A protein and the small-molecule ligand that binds it are described below.
Small molecule (SMILES): Nc1ncnc2c1c(I)cn2[C@@H]1O[C@H](CO)[C@@H](O)[C@H]1O

Binding-site contacts:
Ligand atom C7 contacts residue LEU437 of chain 1.A at 3.6 Å (hydrophobic).
Ligand atom O2' contacts residue ALA376 of chain 1.A at 3.8 Å.
Ligand atom N6 contacts residue TYR427 of chain 1.A at 3.4 Å.
Ligand atom C2 contacts residue TYR427 of chain 1.A at 3.6 Å (hydrophobic).
Ligand atom C6 contacts residue TYR427 of chain 1.A at 3.6 Å (hydrophobic).
Ligand atom C2 contacts residue VAL428 of chain 1.A at 3.5 Å (hydrophobic).
Ligand atom O3' contacts residue TYR349 of chain 1.A at 3.5 Å (h-bond).
Ligand atom N1 contacts residue TYR427 of chain 1.A at 3.8 Å.
Ligand atom C2 contacts residue ALA380 of chain 1.A at 3.5 Å (hydrophobic).
Ligand atom N9 contacts residue LEU437 of chain 1.A at 3.9 Å.
Ligand atom C3' contacts residue THR346 of chain 1.A at 3.0 Å.
Ligand atom O4' contacts residue ALA376 of chain 1.A at 3.9 Å.
Ligand atom C2' contacts residue SER425 of chain 1.A at 3.8 Å.
Ligand atom IAE contacts residue THR434 of chain 1.A at 3.8 Å.
Ligand atom C2 contacts residue ARG426 of chain 1.A at 3.3 Å.
Ligand atom N6 contacts residue VAL428 of chain 1.A at 2.9 Å (h-bond).
Ligand atom N6 contacts residue PRO431 of chain 1.A at 3.4 Å.
Ligand atom C5 contacts residue LEU437 of chain 1.A at 4.0 Å (hydrophobic).
Ligand atom C5 contacts residue TYR427 of chain 1.A at 4.0 Å (hydrophobic).
Ligand atom C6 contacts residue VAL428 of chain 1.A at 3.9 Å (hydrophobic).
Ligand atom C6 contacts residue ALA380 of chain 1.A at 3.9 Å (hydrophobic).
Ligand atom N1 contacts residue ALA380 of chain 1.A at 3.5 Å.
Ligand atom O5' contacts residue HIS345 of chain 1.A at 3.9 Å.
Ligand atom C8 contacts residue LEU437 of chain 1.A at 3.5 Å (hydrophobic).
Ligand atom O3' contacts residue HIS345 of chain 1.A at 3.8 Å.
Ligand atom N1 contacts residue VAL428 of chain 1.A at 3.1 Å (h-bond).
Ligand atom O2' contacts residue ILE441 of chain 1.A at 3.5 Å.
Ligand atom C1' contacts residue ALA376 of chain 1.A at 3.9 Å (hydrophobic).
Ligand atom O3' contacts residue ILE441 of chain 1.A at 3.7 Å.
Ligand atom C5' contacts residue HIS345 of chain 1.A at 3.6 Å.
Ligand atom N3 contacts residue ALA380 of chain 1.A at 3.9 Å.
Ligand atom C5' contacts residue LEU437 of chain 1.A at 4.0 Å (hydrophobic).
Ligand atom O4' contacts residue LEU437 of chain 1.A at 3.6 Å.
Ligand atom N3 contacts residue ARG426 of chain 1.A at 3.9 Å.
Ligand atom IAE contacts residue ILE347 of chain 1.A at 4.0 Å.
Ligand atom C5' contacts residue GLY438 of chain 1.A at 3.9 Å.
Ligand atom O2' contacts residue SER425 of chain 1.A at 3.6 Å.
Ligand atom IAE contacts residue SER192 of chain 1.A at 3.4 Å.
Ligand atom C2' contacts residue THR346 of chain 1.A at 3.9 Å.
Ligand atom O3' contacts residue THR346 of chain 1.A at 2.7 Å (h-bond).

Sequence of chain 1.A:
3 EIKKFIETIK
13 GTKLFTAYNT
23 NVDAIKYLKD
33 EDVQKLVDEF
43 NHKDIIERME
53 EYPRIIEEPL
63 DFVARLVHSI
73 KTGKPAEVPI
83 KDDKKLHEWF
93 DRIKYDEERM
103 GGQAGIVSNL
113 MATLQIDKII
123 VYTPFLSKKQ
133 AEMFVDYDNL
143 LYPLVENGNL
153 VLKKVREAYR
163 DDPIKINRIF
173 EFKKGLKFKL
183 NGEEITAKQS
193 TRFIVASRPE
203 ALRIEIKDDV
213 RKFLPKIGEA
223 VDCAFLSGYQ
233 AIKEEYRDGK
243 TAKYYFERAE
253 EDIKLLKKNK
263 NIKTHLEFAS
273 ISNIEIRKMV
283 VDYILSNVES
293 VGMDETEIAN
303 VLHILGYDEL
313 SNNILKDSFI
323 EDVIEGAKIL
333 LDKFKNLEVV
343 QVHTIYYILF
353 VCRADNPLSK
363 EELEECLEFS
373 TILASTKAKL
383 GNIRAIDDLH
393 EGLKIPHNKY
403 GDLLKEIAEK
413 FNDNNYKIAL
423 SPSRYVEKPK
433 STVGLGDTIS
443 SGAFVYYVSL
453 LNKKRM